Sequence of chain 1.F:
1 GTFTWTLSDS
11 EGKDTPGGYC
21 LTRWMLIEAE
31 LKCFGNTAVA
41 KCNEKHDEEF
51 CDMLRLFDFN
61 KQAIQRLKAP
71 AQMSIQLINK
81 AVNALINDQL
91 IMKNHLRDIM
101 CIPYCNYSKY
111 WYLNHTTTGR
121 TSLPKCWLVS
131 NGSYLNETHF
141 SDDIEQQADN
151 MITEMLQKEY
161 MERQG

Binding-site contacts:
Ligand atom N2 contacts residue ASN136 of chain 1.F at 3.0 Å (h-bond).
Ligand atom C5 contacts residue ASN136 of chain 1.F at 3.8 Å.
Ligand atom C7 contacts residue ASN136 of chain 1.F at 3.3 Å.
Ligand atom C2 contacts residue ASN136 of chain 1.F at 2.5 Å.
Ligand atom C1 contacts residue ASN136 of chain 1.F at 1.5 Å.
Ligand atom C8 contacts residue ASN136 of chain 1.F at 3.8 Å.
Ligand atom C3 contacts residue ASN136 of chain 1.F at 3.9 Å.
Ligand atom O5 contacts residue ASN136 of chain 1.F at 2.5 Å (h-bond).
Ligand atom C8 contacts residue HIS139 of chain 1.F at 3.5 Å.
Ligand atom O7 contacts residue ASN136 of chain 1.F at 3.5 Å (h-bond).
Ligand atom C4 contacts residue ASN136 of chain 1.F at 4.4 Å.

This protein binds this small molecule.
Small molecule (SMILES): CC(=O)N[C@@H]1[C@@H](O)[C@H](O)[C@@H](CO)O[C@H]1O